Sequence of chain 1.A:
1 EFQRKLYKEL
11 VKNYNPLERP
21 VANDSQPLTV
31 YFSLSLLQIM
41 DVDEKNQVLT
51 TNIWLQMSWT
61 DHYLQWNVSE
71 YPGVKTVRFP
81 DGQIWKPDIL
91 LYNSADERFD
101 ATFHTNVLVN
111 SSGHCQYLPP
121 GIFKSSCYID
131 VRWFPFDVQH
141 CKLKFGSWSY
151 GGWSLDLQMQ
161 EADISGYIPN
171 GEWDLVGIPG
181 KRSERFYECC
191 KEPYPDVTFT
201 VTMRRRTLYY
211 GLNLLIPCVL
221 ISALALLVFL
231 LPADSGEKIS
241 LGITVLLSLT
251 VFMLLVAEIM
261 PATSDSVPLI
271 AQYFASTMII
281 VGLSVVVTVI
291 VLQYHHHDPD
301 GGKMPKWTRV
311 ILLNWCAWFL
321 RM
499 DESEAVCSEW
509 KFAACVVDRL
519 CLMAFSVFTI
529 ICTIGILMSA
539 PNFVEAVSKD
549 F

Binding-site contacts:
Ligand atom CL contacts residue ASN106 of chain 1.A at 3.6 Å.
Ligand atom C8 contacts residue LEU118 of chain 1.A at 4.0 Å (hydrophobic).
Ligand atom C2 contacts residue CYS189 of chain 1.E at 3.8 Å (hydrophobic).
Ligand atom C8 contacts residue TYR194 of chain 1.E at 3.6 Å (hydrophobic).
Ligand atom C9 contacts residue TYR194 of chain 1.E at 4.0 Å (hydrophobic).
Ligand atom C9 contacts residue LEU108 of chain 1.A at 4.2 Å (hydrophobic).
Ligand atom C7 contacts residue TRP148 of chain 1.E at 3.2 Å (hydrophobic).
Ligand atom C4 contacts residue TRP54 of chain 1.A at 3.9 Å (hydrophobic).
Ligand atom C10 contacts residue TRP148 of chain 1.E at 4.2 Å (hydrophobic).
Ligand atom C2 contacts residue TYR194 of chain 1.E at 3.8 Å (hydrophobic).
Ligand atom C3 contacts residue TYR92 of chain 1.E at 4.0 Å (hydrophobic).
Ligand atom C7 contacts residue LEU118 of chain 1.A at 4.1 Å (hydrophobic).
Ligand atom N1 contacts residue SER147 of chain 1.E at 4.2 Å.
Ligand atom CL contacts residue GLN116 of chain 1.A at 3.1 Å.
Ligand atom C11 contacts residue LEU118 of chain 1.A at 3.8 Å (hydrophobic).
Ligand atom N2 contacts residue LEU118 of chain 1.A at 3.9 Å.
Ligand atom N1 contacts residue TYR92 of chain 1.E at 3.4 Å (h-bond).
Ligand atom C5 contacts residue TRP54 of chain 1.A at 3.3 Å (hydrophobic).
Ligand atom C3 contacts residue TYR187 of chain 1.E at 4.2 Å (hydrophobic).
Ligand atom C10 contacts residue SER149 of chain 1.E at 4.2 Å.
Ligand atom CL contacts residue LEU108 of chain 1.A at 3.3 Å.
Ligand atom C8 contacts residue CYS190 of chain 1.E at 4.1 Å (hydrophobic).
Ligand atom C3 contacts residue TYR194 of chain 1.E at 3.8 Å (hydrophobic).
Ligand atom C11 contacts residue TRP148 of chain 1.E at 3.0 Å (hydrophobic).
Ligand atom C2 contacts residue TRP148 of chain 1.E at 4.1 Å (hydrophobic).
Ligand atom N1 contacts residue TYR194 of chain 1.E at 3.9 Å.
Ligand atom C3 contacts residue TRP148 of chain 1.E at 4.1 Å (hydrophobic).
Ligand atom C8 contacts residue TRP148 of chain 1.E at 3.9 Å (hydrophobic).
Ligand atom C6 contacts residue TRP148 of chain 1.E at 3.2 Å (hydrophobic).
Ligand atom C4 contacts residue TYR92 of chain 1.E at 3.8 Å (hydrophobic).
Ligand atom C5 contacts residue TRP148 of chain 1.E at 4.1 Å (hydrophobic).
Ligand atom N2 contacts residue SER149 of chain 1.E at 4.2 Å.
Ligand atom C5 contacts residue TYR92 of chain 1.E at 4.0 Å (hydrophobic).
Ligand atom C4 contacts residue TYR187 of chain 1.E at 3.6 Å (hydrophobic).
Ligand atom C10 contacts residue LEU118 of chain 1.A at 3.9 Å (hydrophobic).
Ligand atom C1 contacts residue LEU118 of chain 1.A at 4.1 Å (hydrophobic).
Ligand atom N1 contacts residue TRP148 of chain 1.E at 2.9 Å (h-bond).
Ligand atom C9 contacts residue LEU118 of chain 1.A at 3.8 Å (hydrophobic).
Ligand atom C1 contacts residue TRP148 of chain 1.E at 3.6 Å (hydrophobic).
Ligand atom N2 contacts residue TRP148 of chain 1.E at 3.5 Å.

Sequence of chain 1.E:
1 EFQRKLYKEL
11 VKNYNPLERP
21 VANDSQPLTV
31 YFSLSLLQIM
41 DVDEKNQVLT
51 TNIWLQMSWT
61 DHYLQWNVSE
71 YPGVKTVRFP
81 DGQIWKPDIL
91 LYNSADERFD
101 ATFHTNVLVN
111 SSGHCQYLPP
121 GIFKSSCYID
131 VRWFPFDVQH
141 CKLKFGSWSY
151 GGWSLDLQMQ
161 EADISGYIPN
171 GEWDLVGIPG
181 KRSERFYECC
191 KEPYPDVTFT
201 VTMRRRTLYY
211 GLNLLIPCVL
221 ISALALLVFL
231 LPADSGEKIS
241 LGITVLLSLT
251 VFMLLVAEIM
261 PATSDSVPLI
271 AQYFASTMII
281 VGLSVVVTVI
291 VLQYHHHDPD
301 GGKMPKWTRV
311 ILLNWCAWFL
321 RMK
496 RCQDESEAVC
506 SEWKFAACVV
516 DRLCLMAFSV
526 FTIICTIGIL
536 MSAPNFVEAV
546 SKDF

A protein and the small-molecule ligand that binds it are described below.
Small molecule (SMILES): Clc1ccc([C@H]2C[C@@H]3CC[C@H]2N3)cn1